Sequence of chain 1.B:
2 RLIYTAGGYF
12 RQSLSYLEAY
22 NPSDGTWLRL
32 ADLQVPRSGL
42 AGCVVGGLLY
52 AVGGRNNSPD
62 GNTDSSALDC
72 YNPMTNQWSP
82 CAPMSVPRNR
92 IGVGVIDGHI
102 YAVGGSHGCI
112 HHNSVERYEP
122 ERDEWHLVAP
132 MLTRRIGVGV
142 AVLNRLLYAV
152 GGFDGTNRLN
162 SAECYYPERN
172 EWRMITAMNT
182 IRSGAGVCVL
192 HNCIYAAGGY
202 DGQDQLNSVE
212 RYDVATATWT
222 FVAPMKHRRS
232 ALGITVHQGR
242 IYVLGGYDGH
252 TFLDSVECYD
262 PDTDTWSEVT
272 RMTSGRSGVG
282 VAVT

Binding-site contacts:
Ligand atom O contacts residue TYR248 of chain 1.B at 3.7 Å.
Ligand atom O contacts residue TYR248 of chain 1.B at 3.7 Å.
Ligand atom CG contacts residue TYR10 of chain 1.B at 3.5 Å (hydrophobic).
Ligand atom N contacts residue TYR248 of chain 1.B at 3.5 Å.
Ligand atom O contacts residue ARG56 of chain 1.B at 3.8 Å.
Ligand atom O contacts residue PHE253 of chain 1.B at 3.3 Å.
Ligand atom C contacts residue PHE253 of chain 1.B at 3.6 Å (hydrophobic).
Ligand atom OE1 contacts residue GLY185 of chain 1.B at 3.0 Å (h-bond).
Ligand atom OE1 contacts residue SER184 of chain 1.B at 2.6 Å (h-bond).
Ligand atom CD contacts residue ARG56 of chain 1.B at 3.8 Å.
Ligand atom CB contacts residue TYR201 of chain 1.B at 3.6 Å (hydrophobic).
Ligand atom CB contacts residue ASN58 of chain 1.B at 3.7 Å.
Ligand atom O contacts residue GLN206 of chain 1.B at 2.9 Å (h-bond).
Ligand atom CD contacts residue SER184 of chain 1.B at 3.2 Å.
Ligand atom OE1 contacts residue ASN58 of chain 1.B at 3.0 Å (h-bond).
Ligand atom OE2 contacts residue ARG159 of chain 1.B at 2.8 Å (salt-bridge).
Ligand atom OE2 contacts residue SER39 of chain 1.B at 2.5 Å (h-bond).
Ligand atom CD contacts residue ARG91 of chain 1.B at 3.1 Å.
Ligand atom C contacts residue SER231 of chain 1.B at 3.6 Å.
Ligand atom CD contacts residue TYR201 of chain 1.B at 3.4 Å (hydrophobic).
Ligand atom OE2 contacts residue TYR201 of chain 1.B at 3.7 Å.
Ligand atom CB contacts residue ARG56 of chain 1.B at 3.7 Å.
Ligand atom OE1 contacts residue TYR201 of chain 1.B at 3.4 Å (h-bond).
Ligand atom CA contacts residue TYR248 of chain 1.B at 3.6 Å (hydrophobic).
Ligand atom OE1 contacts residue ARG56 of chain 1.B at 2.8 Å (salt-bridge).
Ligand atom OE1 contacts residue ARG91 of chain 1.B at 2.2 Å (salt-bridge).
Ligand atom CA contacts residue PHE253 of chain 1.B at 3.8 Å (hydrophobic).
Ligand atom N contacts residue TYR10 of chain 1.B at 3.2 Å (h-bond).
Ligand atom O contacts residue PHE253 of chain 1.B at 3.5 Å.
Ligand atom O contacts residue ASN58 of chain 1.B at 3.0 Å (h-bond).
Ligand atom OE1 contacts residue SER39 of chain 1.B at 3.7 Å.
Ligand atom CD contacts residue SER39 of chain 1.B at 3.3 Å.
Ligand atom CA contacts residue TYR10 of chain 1.B at 3.6 Å (hydrophobic).
Ligand atom CD contacts residue TYR10 of chain 1.B at 3.5 Å (hydrophobic).
Ligand atom OE2 contacts residue SER184 of chain 1.B at 3.1 Å (h-bond).
Ligand atom CG2 contacts residue ARG91 of chain 1.B at 3.3 Å.
Ligand atom O contacts residue SER278 of chain 1.B at 2.8 Å (h-bond).
Ligand atom O contacts residue SER231 of chain 1.B at 2.6 Å (h-bond).
Ligand atom CG contacts residue ARG91 of chain 1.B at 3.4 Å.
Ligand atom O contacts residue TYR248 of chain 1.B at 3.4 Å.

This small molecule binds to this protein.
Small molecule (SMILES): CC(C)C[C@@H](C=O)NC(=O)[C@H](Cc1ccccc1)NC(=O)[C@H](CCC(=O)O)NC(=O)CNC(=O)[C@@H](NC(=O)[C@H](CCC(=O)O)NC(=O)[C@H](CCC(=O)O)NC(=O)[C@H](CC(=O)O)NC(=O)[C@H](C)N)[C@@H](C)O